Sequence of chain 1.B:
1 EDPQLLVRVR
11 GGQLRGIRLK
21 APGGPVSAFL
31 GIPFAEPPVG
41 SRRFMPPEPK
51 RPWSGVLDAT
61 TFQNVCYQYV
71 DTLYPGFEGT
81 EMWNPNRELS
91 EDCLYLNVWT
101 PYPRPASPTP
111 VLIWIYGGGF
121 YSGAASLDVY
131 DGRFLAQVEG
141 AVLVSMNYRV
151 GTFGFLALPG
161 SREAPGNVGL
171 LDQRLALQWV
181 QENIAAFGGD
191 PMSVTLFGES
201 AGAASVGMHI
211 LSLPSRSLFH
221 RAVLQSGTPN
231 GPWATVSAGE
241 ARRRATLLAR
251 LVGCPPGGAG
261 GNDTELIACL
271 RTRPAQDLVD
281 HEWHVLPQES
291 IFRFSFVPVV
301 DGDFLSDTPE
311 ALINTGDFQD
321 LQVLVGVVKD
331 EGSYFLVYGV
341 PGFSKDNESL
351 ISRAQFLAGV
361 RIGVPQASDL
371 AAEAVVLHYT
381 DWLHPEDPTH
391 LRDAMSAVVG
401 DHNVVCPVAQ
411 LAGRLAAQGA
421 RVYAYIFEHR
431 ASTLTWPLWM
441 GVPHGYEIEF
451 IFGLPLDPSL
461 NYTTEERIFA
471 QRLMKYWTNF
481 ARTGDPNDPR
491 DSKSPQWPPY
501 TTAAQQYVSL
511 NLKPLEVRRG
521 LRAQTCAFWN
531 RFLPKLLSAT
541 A

A small-molecule ligand and the protein it binds are described below.
Small molecule (SMILES): CC(=O)N[C@@H]1[C@@H](O)[C@H](O)[C@@H](CO)O[C@H]1O

Binding-site contacts:
Ligand atom C4 contacts residue GLU265 of chain 1.B at 4.5 Å.
Ligand atom O3 contacts residue THR264 of chain 1.B at 3.9 Å.
Ligand atom C4 contacts residue ASN262 of chain 1.B at 3.4 Å.
Ligand atom O4 contacts residue GLU265 of chain 1.B at 3.4 Å.
Ligand atom O4 contacts residue ASN262 of chain 1.B at 2.3 Å (h-bond).
Ligand atom C3 contacts residue ASN262 of chain 1.B at 3.3 Å.
Ligand atom O6 contacts residue GLU265 of chain 1.B at 4.2 Å.
Ligand atom O3 contacts residue ASN262 of chain 1.B at 2.7 Å (h-bond).